Binding-site contacts:
Ligand atom C8 contacts residue ASN337 of chain 1.E at 4.5 Å.
Ligand atom C1 contacts residue NAG1 of chain 1.LA at 4.5 Å.
Ligand atom C6 contacts residue GLU173 of chain 1.E at 3.9 Å.
Ligand atom C1 contacts residue ASN224 of chain 1.E at 1.4 Å.
Ligand atom C2 contacts residue ASN224 of chain 1.E at 2.5 Å.
Ligand atom O6 contacts residue GLY339 of chain 1.E at 4.2 Å.
Ligand atom C7 contacts residue ARG404 of chain 1.E at 4.3 Å.
Ligand atom O5 contacts residue ASN224 of chain 1.E at 2.3 Å (h-bond).
Ligand atom C5 contacts residue ASN224 of chain 1.E at 3.6 Å.
Ligand atom O7 contacts residue ASN224 of chain 1.E at 3.6 Å.
Ligand atom C3 contacts residue ARG404 of chain 1.E at 4.0 Å.
Ligand atom O4 contacts residue ARG404 of chain 1.E at 3.6 Å (salt-bridge).
Ligand atom C5 contacts residue ARG404 of chain 1.E at 3.4 Å.
Ligand atom C4 contacts residue ASN224 of chain 1.E at 4.2 Å.
Ligand atom O6 contacts residue NAG1 of chain 1.LA at 4.0 Å.
Ligand atom O7 contacts residue ARG404 of chain 1.E at 3.8 Å.
Ligand atom C3 contacts residue ASN224 of chain 1.E at 3.8 Å.
Ligand atom O5 contacts residue NAG1 of chain 1.LA at 3.5 Å.
Ligand atom C5 contacts residue NAG1 of chain 1.LA at 4.1 Å.
Ligand atom C8 contacts residue ARG404 of chain 1.E at 4.2 Å.
Ligand atom C7 contacts residue ASN224 of chain 1.E at 3.6 Å.
Ligand atom O7 contacts residue SER405 of chain 1.E at 2.7 Å (h-bond).
Ligand atom O5 contacts residue ARG404 of chain 1.E at 4.4 Å.
Ligand atom C8 contacts residue LEU223 of chain 1.E at 4.5 Å (hydrophobic).
Ligand atom O3 contacts residue CYS403 of chain 1.E at 4.4 Å.
Ligand atom C7 contacts residue SER405 of chain 1.E at 3.9 Å.
Ligand atom N2 contacts residue ASN224 of chain 1.E at 3.0 Å (h-bond).
Ligand atom C5 contacts residue GLU173 of chain 1.E at 3.9 Å.
Ligand atom C6 contacts residue NAG1 of chain 1.LA at 3.7 Å.
Ligand atom C1 contacts residue SER405 of chain 1.E at 3.7 Å.
Ligand atom C4 contacts residue ARG404 of chain 1.E at 3.9 Å.
Ligand atom C6 contacts residue ARG404 of chain 1.E at 4.1 Å.
Ligand atom O3 contacts residue THR171 of chain 1.E at 4.0 Å.
Ligand atom O7 contacts residue LEU223 of chain 1.E at 3.9 Å.

Sequence of chain 1.E:
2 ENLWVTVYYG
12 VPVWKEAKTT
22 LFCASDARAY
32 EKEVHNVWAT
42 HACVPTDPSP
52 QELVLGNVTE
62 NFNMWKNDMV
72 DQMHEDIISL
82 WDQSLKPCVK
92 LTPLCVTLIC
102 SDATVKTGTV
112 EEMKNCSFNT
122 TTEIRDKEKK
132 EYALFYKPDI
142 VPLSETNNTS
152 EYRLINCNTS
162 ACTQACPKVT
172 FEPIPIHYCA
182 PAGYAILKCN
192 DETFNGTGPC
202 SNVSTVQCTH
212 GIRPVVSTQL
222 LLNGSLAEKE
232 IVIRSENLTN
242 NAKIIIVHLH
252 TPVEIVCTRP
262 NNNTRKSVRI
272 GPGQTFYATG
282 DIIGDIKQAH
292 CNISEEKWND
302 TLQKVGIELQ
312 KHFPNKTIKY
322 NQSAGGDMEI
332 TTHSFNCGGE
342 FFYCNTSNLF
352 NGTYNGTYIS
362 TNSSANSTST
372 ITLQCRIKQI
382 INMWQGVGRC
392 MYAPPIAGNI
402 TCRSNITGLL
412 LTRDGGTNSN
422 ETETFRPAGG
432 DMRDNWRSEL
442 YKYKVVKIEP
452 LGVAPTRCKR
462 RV

This small molecule binds to this protein.
Small molecule (SMILES): CC(=O)N[C@H]1[C@H](O[C@H]2[C@H](O)[C@@H](NC(C)=O)CO[C@@H]2CO)O[C@H](CO)[C@@H](O[C@@H]2O[C@H](CO[C@H]3O[C@H](CO)[C@@H](O)[C@H](O)[C@@H]3O)[C@@H](O)[C@H](O)[C@@H]2O)[C@@H]1O